Sequence of chain 1.B:
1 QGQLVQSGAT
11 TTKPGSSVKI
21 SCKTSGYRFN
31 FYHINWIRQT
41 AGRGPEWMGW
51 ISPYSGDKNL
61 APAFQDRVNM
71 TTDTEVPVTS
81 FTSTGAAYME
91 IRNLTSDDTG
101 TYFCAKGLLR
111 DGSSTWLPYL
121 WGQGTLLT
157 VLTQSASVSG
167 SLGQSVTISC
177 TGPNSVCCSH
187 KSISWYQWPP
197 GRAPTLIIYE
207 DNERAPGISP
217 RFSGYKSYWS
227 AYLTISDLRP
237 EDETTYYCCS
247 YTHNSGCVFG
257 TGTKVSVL

A small-molecule ligand and the protein it binds are described below.
Small molecule (SMILES): CC(=O)N[C@H]1[C@H](O[C@H]2[C@H](O)[C@@H](NC(C)=O)CO[C@@H]2CO)O[C@H](CO)[C@@H](O)[C@@H]1O

Binding-site contacts:
Ligand atom C1 contacts residue ASN69 of chain 1.B at 1.4 Å.
Ligand atom C6 contacts residue GLU90 of chain 1.B at 4.1 Å.
Ligand atom O5 contacts residue ASN69 of chain 1.B at 2.4 Å (h-bond).
Ligand atom N2 contacts residue ASN69 of chain 1.B at 2.9 Å (h-bond).
Ligand atom O6 contacts residue GLU90 of chain 1.B at 3.7 Å.
Ligand atom C5 contacts residue ASN69 of chain 1.B at 3.7 Å.
Ligand atom O7 contacts residue ASN69 of chain 1.B at 4.3 Å.
Ligand atom C4 contacts residue ASN69 of chain 1.B at 4.2 Å.
Ligand atom C8 contacts residue ASN69 of chain 1.B at 4.3 Å.
Ligand atom C2 contacts residue ASN69 of chain 1.B at 2.5 Å.
Ligand atom C7 contacts residue ASN69 of chain 1.B at 3.8 Å.
Ligand atom O5 contacts residue GLU90 of chain 1.B at 3.8 Å.
Ligand atom C3 contacts residue ASN69 of chain 1.B at 3.8 Å.
Ligand atom C1 contacts residue THR71 of chain 1.B at 4.3 Å.